Sequence of chain 1.C:
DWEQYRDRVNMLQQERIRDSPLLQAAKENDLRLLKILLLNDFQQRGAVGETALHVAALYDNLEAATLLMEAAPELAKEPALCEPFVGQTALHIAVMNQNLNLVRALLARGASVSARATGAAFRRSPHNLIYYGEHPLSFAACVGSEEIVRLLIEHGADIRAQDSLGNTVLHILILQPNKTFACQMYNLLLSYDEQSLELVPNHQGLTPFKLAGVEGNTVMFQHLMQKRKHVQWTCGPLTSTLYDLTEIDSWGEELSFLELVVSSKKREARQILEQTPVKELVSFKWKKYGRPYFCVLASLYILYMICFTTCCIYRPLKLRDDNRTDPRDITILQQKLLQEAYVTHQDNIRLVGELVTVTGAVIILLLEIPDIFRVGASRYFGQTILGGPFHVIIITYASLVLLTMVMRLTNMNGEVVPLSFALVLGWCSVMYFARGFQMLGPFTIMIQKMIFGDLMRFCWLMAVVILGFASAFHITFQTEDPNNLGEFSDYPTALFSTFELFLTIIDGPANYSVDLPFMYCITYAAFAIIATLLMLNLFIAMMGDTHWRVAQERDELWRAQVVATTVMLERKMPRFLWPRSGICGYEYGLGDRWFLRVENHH

The small molecule below binds the protein below.
Small molecule (SMILES): CC(C)[C@@H](C)/C=C/[C@@H](C)[C@H]1CC[C@H]2C3=CC=C4C[C@@H](O)CC[C@]4(C)[C@H]3CC[C@]12C

Binding-site contacts:
Ligand atom O1 contacts residue THR479 of chain 1.C at 2.6 Å (h-bond).
Ligand atom C2 contacts residue MET466 of chain 1.C at 4.2 Å (hydrophobic).
Ligand atom C28 contacts residue PHE456 of chain 1.C at 3.3 Å (hydrophobic).
Ligand atom C12 contacts residue CYS463 of chain 1.C at 4.0 Å (hydrophobic).
Ligand atom C25 contacts residue PHE456 of chain 1.C at 3.9 Å (hydrophobic).
Ligand atom C1 contacts residue MET466 of chain 1.C at 3.9 Å (hydrophobic).
Ligand atom C1 contacts residue ILE486 of chain 1.C at 4.0 Å (hydrophobic).
Ligand atom C26 contacts residue PHE456 of chain 1.C at 3.2 Å (hydrophobic).
Ligand atom C20 contacts residue LEU460 of chain 1.C at 4.1 Å (hydrophobic).
Ligand atom C2 contacts residue ILE482 of chain 1.C at 3.9 Å (hydrophobic).
Ligand atom C9 contacts residue ILE486 of chain 1.C at 3.7 Å (hydrophobic).
Ligand atom C27 contacts residue PHE456 of chain 1.C at 3.4 Å (hydrophobic).
Ligand atom C2 contacts residue PHE425 of chain 1.C at 3.8 Å (hydrophobic).
Ligand atom C21 contacts residue ILE565 of chain 1.D at 3.8 Å (hydrophobic).
Ligand atom C27 contacts residue ILE557 of chain 1.D at 3.4 Å (hydrophobic).
Ligand atom C3 contacts residue GLN483 of chain 1.C at 3.5 Å.
Ligand atom O1 contacts residue PHE425 of chain 1.C at 3.9 Å.
Ligand atom C2 contacts residue THR479 of chain 1.C at 3.9 Å.
Ligand atom C24 contacts residue ALA561 of chain 1.D at 3.6 Å (hydrophobic).
Ligand atom C6 contacts residue PRO424 of chain 1.C at 4.2 Å (hydrophobic).
Ligand atom C19 contacts residue PHE425 of chain 1.C at 3.4 Å (hydrophobic).
Ligand atom C21 contacts residue PHE504 of chain 1.D at 3.4 Å (hydrophobic).
Ligand atom O1 contacts residue GLN483 of chain 1.C at 3.1 Å.
Ligand atom C3 contacts residue PHE425 of chain 1.C at 4.0 Å (hydrophobic).
Ligand atom C27 contacts residue ALA561 of chain 1.D at 3.7 Å (hydrophobic).
Ligand atom C8 contacts residue ILE486 of chain 1.C at 4.0 Å (hydrophobic).
Ligand atom C25 contacts residue ALA561 of chain 1.D at 3.5 Å (hydrophobic).
Ligand atom C18 contacts residue ILE428 of chain 1.C at 4.1 Å (hydrophobic).
Ligand atom C3 contacts residue THR479 of chain 1.C at 3.6 Å.
Ligand atom C21 contacts residue VAL459 of chain 1.C at 3.5 Å (hydrophobic).
Ligand atom C27 contacts residue THR558 of chain 1.D at 4.0 Å.
Ligand atom C26 contacts residue VAL459 of chain 1.C at 3.6 Å (hydrophobic).
Ligand atom C20 contacts residue VAL459 of chain 1.C at 3.8 Å (hydrophobic).
Ligand atom C18 contacts residue LEU460 of chain 1.C at 3.7 Å (hydrophobic).
Ligand atom C4 contacts residue PHE425 of chain 1.C at 3.7 Å (hydrophobic).
Ligand atom C1 contacts residue ILE482 of chain 1.C at 3.8 Å (hydrophobic).
Ligand atom C11 contacts residue CYS463 of chain 1.C at 4.0 Å (hydrophobic).
Ligand atom C23 contacts residue VAL459 of chain 1.C at 3.9 Å (hydrophobic).
Ligand atom C4 contacts residue GLN483 of chain 1.C at 4.0 Å.
Ligand atom C18 contacts residue CYS463 of chain 1.C at 3.8 Å (hydrophobic).

Sequence of chain 1.D:
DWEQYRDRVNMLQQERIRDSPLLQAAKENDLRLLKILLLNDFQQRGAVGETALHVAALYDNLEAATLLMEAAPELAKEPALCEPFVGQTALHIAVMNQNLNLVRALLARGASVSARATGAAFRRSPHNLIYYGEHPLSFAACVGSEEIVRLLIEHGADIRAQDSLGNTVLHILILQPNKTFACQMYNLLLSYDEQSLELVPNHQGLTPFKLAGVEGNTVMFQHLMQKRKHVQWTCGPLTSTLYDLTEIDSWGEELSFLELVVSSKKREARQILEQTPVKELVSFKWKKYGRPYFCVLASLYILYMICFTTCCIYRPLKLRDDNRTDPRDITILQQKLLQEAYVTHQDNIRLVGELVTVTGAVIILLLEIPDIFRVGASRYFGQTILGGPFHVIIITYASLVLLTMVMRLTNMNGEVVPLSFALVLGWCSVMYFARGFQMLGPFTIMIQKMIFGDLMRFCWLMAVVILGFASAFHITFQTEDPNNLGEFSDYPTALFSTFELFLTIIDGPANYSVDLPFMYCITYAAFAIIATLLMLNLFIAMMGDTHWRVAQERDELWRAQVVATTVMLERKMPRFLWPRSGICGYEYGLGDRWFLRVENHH